Sequence of chain 1.B:
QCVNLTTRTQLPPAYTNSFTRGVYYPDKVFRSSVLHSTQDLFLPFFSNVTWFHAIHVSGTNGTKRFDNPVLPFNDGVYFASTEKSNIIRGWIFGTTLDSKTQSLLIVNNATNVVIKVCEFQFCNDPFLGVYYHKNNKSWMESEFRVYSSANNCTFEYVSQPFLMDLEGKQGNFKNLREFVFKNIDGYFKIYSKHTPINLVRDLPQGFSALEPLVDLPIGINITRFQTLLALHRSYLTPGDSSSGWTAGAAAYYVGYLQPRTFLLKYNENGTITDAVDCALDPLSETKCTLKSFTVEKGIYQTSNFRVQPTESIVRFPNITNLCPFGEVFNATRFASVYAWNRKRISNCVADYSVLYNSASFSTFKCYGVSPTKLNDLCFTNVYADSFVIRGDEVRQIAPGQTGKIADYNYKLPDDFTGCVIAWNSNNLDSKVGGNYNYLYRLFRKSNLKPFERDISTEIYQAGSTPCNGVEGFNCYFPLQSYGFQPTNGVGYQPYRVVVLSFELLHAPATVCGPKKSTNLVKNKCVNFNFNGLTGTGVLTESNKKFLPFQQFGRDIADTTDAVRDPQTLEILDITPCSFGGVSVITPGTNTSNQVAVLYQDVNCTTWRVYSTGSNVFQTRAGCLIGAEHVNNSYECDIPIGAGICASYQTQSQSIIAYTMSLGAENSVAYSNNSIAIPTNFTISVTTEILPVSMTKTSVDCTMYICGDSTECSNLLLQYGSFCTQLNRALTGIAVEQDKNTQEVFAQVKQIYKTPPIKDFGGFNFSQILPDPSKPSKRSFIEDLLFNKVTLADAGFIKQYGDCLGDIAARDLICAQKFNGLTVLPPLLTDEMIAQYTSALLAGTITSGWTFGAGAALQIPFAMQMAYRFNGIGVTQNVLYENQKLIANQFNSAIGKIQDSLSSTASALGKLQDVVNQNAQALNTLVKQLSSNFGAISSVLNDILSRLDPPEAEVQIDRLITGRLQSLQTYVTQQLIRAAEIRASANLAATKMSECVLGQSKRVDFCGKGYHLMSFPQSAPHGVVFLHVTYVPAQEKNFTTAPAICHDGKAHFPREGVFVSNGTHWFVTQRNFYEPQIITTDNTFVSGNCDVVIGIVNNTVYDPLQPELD

This small molecule binds to this protein.
Small molecule (SMILES): CC(=O)N[C@H]1[C@H](O[C@H]2[C@H](O)[C@@H](NC(C)=O)CO[C@@H]2CO)O[C@H](CO)[C@@H](O)[C@@H]1O

Binding-site contacts:
Ligand atom O7 contacts residue ASN17 of chain 1.B at 3.2 Å (h-bond).
Ligand atom O5 contacts residue ASN17 of chain 1.B at 2.5 Å (h-bond).
Ligand atom C8 contacts residue CYS15 of chain 1.B at 3.2 Å (hydrophobic).
Ligand atom C5 contacts residue ASN137 of chain 1.B at 4.4 Å.
Ligand atom C3 contacts residue ASN17 of chain 1.B at 3.9 Å.
Ligand atom O5 contacts residue ASN137 of chain 1.B at 4.3 Å.
Ligand atom C2 contacts residue ASN17 of chain 1.B at 2.6 Å.
Ligand atom C1 contacts residue ASN17 of chain 1.B at 1.5 Å.
Ligand atom N2 contacts residue ASN17 of chain 1.B at 3.0 Å (h-bond).
Ligand atom O6 contacts residue ASN137 of chain 1.B at 4.4 Å.
Ligand atom C1 contacts residue ASN137 of chain 1.B at 4.2 Å.
Ligand atom C8 contacts residue ASN17 of chain 1.B at 3.8 Å.
Ligand atom C8 contacts residue VAL16 of chain 1.B at 3.7 Å (hydrophobic).
Ligand atom C5 contacts residue ASN17 of chain 1.B at 3.8 Å.
Ligand atom C4 contacts residue ASN17 of chain 1.B at 4.4 Å.
Ligand atom C7 contacts residue ASN17 of chain 1.B at 3.3 Å.